Sequence of chain 28.C:
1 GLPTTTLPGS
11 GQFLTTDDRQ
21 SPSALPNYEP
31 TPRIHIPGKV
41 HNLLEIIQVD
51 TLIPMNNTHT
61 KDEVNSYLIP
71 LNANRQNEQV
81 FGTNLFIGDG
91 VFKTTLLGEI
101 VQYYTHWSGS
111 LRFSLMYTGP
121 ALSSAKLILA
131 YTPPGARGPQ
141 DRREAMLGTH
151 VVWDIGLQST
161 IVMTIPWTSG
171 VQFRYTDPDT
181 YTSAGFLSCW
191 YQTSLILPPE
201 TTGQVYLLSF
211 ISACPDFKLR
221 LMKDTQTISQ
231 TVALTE

Sequence of chain 27.A:
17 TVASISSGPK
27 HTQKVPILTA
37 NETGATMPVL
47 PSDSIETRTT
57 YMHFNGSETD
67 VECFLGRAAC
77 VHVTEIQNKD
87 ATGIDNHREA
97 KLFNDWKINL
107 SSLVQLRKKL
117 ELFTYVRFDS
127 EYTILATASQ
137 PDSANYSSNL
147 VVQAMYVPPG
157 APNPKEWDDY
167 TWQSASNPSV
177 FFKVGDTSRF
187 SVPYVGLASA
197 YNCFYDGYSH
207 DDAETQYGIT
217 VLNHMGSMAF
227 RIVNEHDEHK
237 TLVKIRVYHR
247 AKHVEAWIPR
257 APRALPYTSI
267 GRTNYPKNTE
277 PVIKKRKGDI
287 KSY

Sequence of chain 27.C:
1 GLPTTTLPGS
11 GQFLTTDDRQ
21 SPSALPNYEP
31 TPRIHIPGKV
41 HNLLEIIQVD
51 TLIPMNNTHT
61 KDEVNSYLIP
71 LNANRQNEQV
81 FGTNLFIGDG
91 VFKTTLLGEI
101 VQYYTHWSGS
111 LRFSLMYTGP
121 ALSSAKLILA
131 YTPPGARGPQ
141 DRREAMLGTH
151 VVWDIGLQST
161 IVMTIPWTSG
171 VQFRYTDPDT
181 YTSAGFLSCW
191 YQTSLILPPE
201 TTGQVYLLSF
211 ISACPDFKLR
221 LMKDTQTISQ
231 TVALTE

This protein binds this small molecule.
Small molecule (SMILES): Cc1cc(CCCCCOc2ccc(C3=N[C@@H](C)CO3)cc2)on1

Binding-site contacts:
Ligand atom C2A contacts residue TYR152 of chain 27.A at 3.8 Å (hydrophobic).
Ligand atom CM1 contacts residue PRO174 of chain 27.A at 3.8 Å (hydrophobic).
Ligand atom CM1 contacts residue LEU14 of chain 28.C at 3.3 Å (hydrophobic).
Ligand atom O1A contacts residue PHE186 of chain 27.A at 3.2 Å.
Ligand atom C4 contacts residue TYR197 of chain 27.A at 3.9 Å (hydrophobic).
Ligand atom C5 contacts residue LEU106 of chain 27.A at 3.8 Å (hydrophobic).
Ligand atom C2B contacts residue VAL188 of chain 27.A at 3.3 Å (hydrophobic).
Ligand atom C1B contacts residue TYR128 of chain 27.A at 3.7 Å (hydrophobic).
Ligand atom C4B contacts residue TYR152 of chain 27.A at 4.0 Å (hydrophobic).
Ligand atom C5B contacts residue PHE186 of chain 27.A at 3.9 Å (hydrophobic).
Ligand atom C2C contacts residue TYR197 of chain 27.A at 3.8 Å (hydrophobic).
Ligand atom C6B contacts residue TYR128 of chain 27.A at 3.4 Å (hydrophobic).
Ligand atom N3A contacts residue ALA24 of chain 27.C at 3.9 Å.
Ligand atom C2A contacts residue PHE186 of chain 27.A at 3.6 Å (hydrophobic).
Ligand atom N3A contacts residue PRO174 of chain 27.A at 3.9 Å.
Ligand atom C3C contacts residue TYR128 of chain 27.A at 3.3 Å (hydrophobic).
Ligand atom C4C contacts residue VAL191 of chain 27.A at 3.3 Å (hydrophobic).
Ligand atom C5C contacts residue VAL191 of chain 27.A at 3.7 Å (hydrophobic).
Ligand atom C3 contacts residue ASN219 of chain 27.A at 3.9 Å.
Ligand atom O1B contacts residue TYR128 of chain 27.A at 3.4 Å (h-bond).
Ligand atom C1B contacts residue VAL188 of chain 27.A at 3.7 Å (hydrophobic).
Ligand atom C3B contacts residue VAL188 of chain 27.A at 3.5 Å (hydrophobic).
Ligand atom CM1 contacts residue VAL176 of chain 27.A at 3.4 Å (hydrophobic).
Ligand atom C1B contacts residue ILE104 of chain 27.A at 4.0 Å (hydrophobic).
Ligand atom C5A contacts residue VAL176 of chain 27.A at 3.8 Å (hydrophobic).
Ligand atom C3B contacts residue TYR152 of chain 27.A at 3.6 Å (hydrophobic).
Ligand atom O1 contacts residue ASN219 of chain 27.A at 3.9 Å.
Ligand atom C6B contacts residue ILE104 of chain 27.A at 3.6 Å (hydrophobic).
Ligand atom CM1 contacts residue SER175 of chain 27.A at 3.9 Å.
Ligand atom C4C contacts residue TYR197 of chain 27.A at 4.0 Å (hydrophobic).
Ligand atom C4A contacts residue PRO174 of chain 27.A at 3.4 Å (hydrophobic).
Ligand atom C4B contacts residue PHE186 of chain 27.A at 3.9 Å (hydrophobic).
Ligand atom C4 contacts residue LEU106 of chain 27.A at 3.6 Å (hydrophobic).
Ligand atom C5B contacts residue MET224 of chain 27.A at 3.2 Å (hydrophobic).
Ligand atom C4 contacts residue PHE124 of chain 27.A at 3.9 Å (hydrophobic).
Ligand atom N3A contacts residue TYR152 of chain 27.A at 3.6 Å.
Ligand atom C6B contacts residue MET224 of chain 27.A at 3.6 Å (hydrophobic).
Ligand atom C1C contacts residue LEU106 of chain 27.A at 3.6 Å (hydrophobic).
Ligand atom C5A contacts residue PHE186 of chain 27.A at 3.7 Å (hydrophobic).
Ligand atom N2 contacts residue ASN219 of chain 27.A at 3.0 Å (h-bond).